Sequence of chain 1.C:
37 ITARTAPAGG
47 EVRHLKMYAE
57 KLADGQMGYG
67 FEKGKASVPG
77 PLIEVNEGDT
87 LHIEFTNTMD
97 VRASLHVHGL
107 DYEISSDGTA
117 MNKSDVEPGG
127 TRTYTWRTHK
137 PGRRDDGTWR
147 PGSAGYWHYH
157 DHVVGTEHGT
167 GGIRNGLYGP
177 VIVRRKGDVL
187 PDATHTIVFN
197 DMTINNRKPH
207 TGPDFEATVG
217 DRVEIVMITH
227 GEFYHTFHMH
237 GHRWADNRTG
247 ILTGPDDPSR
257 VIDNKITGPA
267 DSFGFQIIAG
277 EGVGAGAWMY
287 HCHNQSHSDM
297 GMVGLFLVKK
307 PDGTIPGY

A protein and the small-molecule ligand that binds it are described below.
Small molecule (SMILES): NCC(=O)O

Binding-site contacts:
Ligand atom CA contacts residue ARG256 of chain 1.C at 4.3 Å.
Ligand atom C contacts residue VAL257 of chain 1.C at 3.8 Å (hydrophobic).
Ligand atom CA contacts residue VAL257 of chain 1.C at 3.5 Å (hydrophobic).
Ligand atom CA contacts residue GLY151 of chain 1.B at 4.4 Å.
Ligand atom OXT contacts residue TYR152 of chain 1.B at 4.3 Å.
Ligand atom O contacts residue ARG256 of chain 1.C at 3.8 Å.
Ligand atom OXT contacts residue ARG256 of chain 1.C at 2.6 Å.
Ligand atom C contacts residue TYR152 of chain 1.B at 3.5 Å (hydrophobic).
Ligand atom C contacts residue ARG244 of chain 1.B at 4.4 Å.
Ligand atom O contacts residue ARG244 of chain 1.B at 3.8 Å.
Ligand atom N contacts residue VAL257 of chain 1.C at 4.1 Å.
Ligand atom N contacts residue SER268 of chain 1.B at 2.7 Å (h-bond).
Ligand atom C contacts residue ARG256 of chain 1.C at 3.5 Å.
Ligand atom N contacts residue TRP153 of chain 1.B at 4.0 Å.
Ligand atom C contacts residue GLY151 of chain 1.B at 4.1 Å.
Ligand atom O contacts residue GLY151 of chain 1.B at 3.1 Å.
Ligand atom O contacts residue VAL257 of chain 1.C at 4.0 Å.
Ligand atom OXT contacts residue ARG244 of chain 1.B at 4.1 Å.
Ligand atom N contacts residue ARG256 of chain 1.C at 4.1 Å.
Ligand atom OXT contacts residue VAL257 of chain 1.C at 4.5 Å.
Ligand atom CA contacts residue TYR152 of chain 1.B at 3.1 Å (hydrophobic).
Ligand atom CA contacts residue TRP153 of chain 1.B at 3.9 Å (hydrophobic).
Ligand atom N contacts residue ILE258 of chain 1.C at 4.1 Å.
Ligand atom C contacts residue SER268 of chain 1.B at 4.0 Å.
Ligand atom O contacts residue TYR152 of chain 1.B at 3.0 Å (h-bond).
Ligand atom OXT contacts residue PHE269 of chain 1.B at 4.2 Å.
Ligand atom OXT contacts residue SER268 of chain 1.B at 3.6 Å.
Ligand atom N contacts residue TYR152 of chain 1.B at 3.4 Å (h-bond).
Ligand atom CA contacts residue SER268 of chain 1.B at 3.6 Å.

Sequence of chain 1.B:
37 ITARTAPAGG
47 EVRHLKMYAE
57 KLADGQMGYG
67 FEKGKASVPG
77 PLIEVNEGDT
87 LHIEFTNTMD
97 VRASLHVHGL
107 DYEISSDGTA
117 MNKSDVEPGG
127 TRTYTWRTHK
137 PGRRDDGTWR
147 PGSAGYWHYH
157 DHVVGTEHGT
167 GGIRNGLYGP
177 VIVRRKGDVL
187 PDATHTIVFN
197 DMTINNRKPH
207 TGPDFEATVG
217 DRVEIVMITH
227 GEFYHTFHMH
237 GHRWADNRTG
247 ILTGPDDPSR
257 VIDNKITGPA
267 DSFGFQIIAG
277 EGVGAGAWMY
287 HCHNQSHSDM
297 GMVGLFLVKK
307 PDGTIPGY